Sequence of chain 1.A:
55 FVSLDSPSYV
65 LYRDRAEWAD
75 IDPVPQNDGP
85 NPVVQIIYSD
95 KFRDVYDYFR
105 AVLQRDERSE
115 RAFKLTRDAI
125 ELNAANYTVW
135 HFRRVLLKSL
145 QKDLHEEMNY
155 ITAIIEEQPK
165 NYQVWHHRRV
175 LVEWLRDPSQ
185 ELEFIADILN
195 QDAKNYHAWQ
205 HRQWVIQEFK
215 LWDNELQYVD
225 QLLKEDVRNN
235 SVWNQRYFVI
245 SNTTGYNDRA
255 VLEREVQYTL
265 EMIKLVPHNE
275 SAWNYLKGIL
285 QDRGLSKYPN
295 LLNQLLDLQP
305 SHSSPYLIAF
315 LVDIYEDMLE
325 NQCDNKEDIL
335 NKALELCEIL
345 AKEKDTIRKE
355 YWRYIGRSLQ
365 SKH

Binding-site contacts:
Ligand atom C5 contacts residue TYR251 of chain 1.B at 3.5 Å (hydrophobic).
Ligand atom O1A contacts residue LYS294 of chain 1.B at 3.6 Å (salt-bridge).
Ligand atom O2B contacts residue ARG291 of chain 1.B at 2.8 Å (salt-bridge).
Ligand atom C12 contacts residue CYS254 of chain 1.B at 3.6 Å (hydrophobic).
Ligand atom C3 contacts residue U491 of chain 1.H at 3.7 Å.
Ligand atom C2 contacts residue HIS248 of chain 1.B at 3.2 Å.
Ligand atom C4 contacts residue TYR166 of chain 1.A at 3.6 Å (hydrophobic).
Ligand atom O1A contacts residue LYS164 of chain 1.A at 3.5 Å (salt-bridge).
Ligand atom O1 contacts residue U491 of chain 1.H at 3.5 Å.
Ligand atom O2B contacts residue LYS294 of chain 1.B at 3.9 Å.
Ligand atom C14 contacts residue U491 of chain 1.H at 3.8 Å.
Ligand atom O2B contacts residue HIS248 of chain 1.B at 2.8 Å (h-bond).
Ligand atom C10 contacts residue U491 of chain 1.H at 3.4 Å.
Ligand atom C1 contacts residue HIS248 of chain 1.B at 3.7 Å.
Ligand atom C2 contacts residue U491 of chain 1.H at 3.7 Å.
Ligand atom C5 contacts residue TYR166 of chain 1.A at 3.7 Å (hydrophobic).
Ligand atom C6 contacts residue HIS248 of chain 1.B at 3.8 Å.
Ligand atom C8 contacts residue GLY250 of chain 1.B at 3.1 Å.
Ligand atom PB contacts residue TYR300 of chain 1.B at 3.6 Å.
Ligand atom O3B contacts residue TYR300 of chain 1.B at 2.6 Å (h-bond).
Ligand atom O3A contacts residue TYR300 of chain 1.B at 3.4 Å (h-bond).
Ligand atom C14 contacts residue ARG202 of chain 1.B at 3.7 Å.
Ligand atom C10 contacts residue TRP303 of chain 1.B at 3.6 Å (hydrophobic).
Ligand atom C6 contacts residue U491 of chain 1.H at 3.8 Å.
Ligand atom C7 contacts residue U491 of chain 1.H at 3.9 Å.
Ligand atom PB contacts residue HIS248 of chain 1.B at 3.9 Å.
Ligand atom O2A contacts residue LYS164 of chain 1.A at 3.0 Å (salt-bridge).
Ligand atom C11 contacts residue U491 of chain 1.H at 3.7 Å.
Ligand atom C12 contacts residue TRP303 of chain 1.B at 3.6 Å (hydrophobic).
Ligand atom C15 contacts residue TYR205 of chain 1.B at 3.8 Å (hydrophobic).
Ligand atom C9 contacts residue GLY250 of chain 1.B at 3.5 Å.
Ligand atom C4 contacts residue TYR251 of chain 1.B at 3.6 Å (hydrophobic).
Ligand atom O1A contacts residue ARG291 of chain 1.B at 2.8 Å (salt-bridge).
Ligand atom C8 contacts residue U491 of chain 1.H at 3.8 Å.
Ligand atom O2A contacts residue U491 of chain 1.H at 3.7 Å.
Ligand atom O3A contacts residue U491 of chain 1.H at 3.8 Å.
Ligand atom O1B contacts residue LYS294 of chain 1.B at 2.8 Å (salt-bridge).
Ligand atom C10 contacts residue GLY250 of chain 1.B at 3.4 Å.
Ligand atom PA contacts residue LYS164 of chain 1.A at 3.9 Å.
Ligand atom C7 contacts residue GLY250 of chain 1.B at 3.5 Å.

A small-molecule ligand and the protein it binds are described below.
Small molecule (SMILES): CC(C)=CCC/C(C)=C/CC/C(C)=C/CO[P](=O)(O)OP(=O)(O)O

Sequence of chain 1.B:
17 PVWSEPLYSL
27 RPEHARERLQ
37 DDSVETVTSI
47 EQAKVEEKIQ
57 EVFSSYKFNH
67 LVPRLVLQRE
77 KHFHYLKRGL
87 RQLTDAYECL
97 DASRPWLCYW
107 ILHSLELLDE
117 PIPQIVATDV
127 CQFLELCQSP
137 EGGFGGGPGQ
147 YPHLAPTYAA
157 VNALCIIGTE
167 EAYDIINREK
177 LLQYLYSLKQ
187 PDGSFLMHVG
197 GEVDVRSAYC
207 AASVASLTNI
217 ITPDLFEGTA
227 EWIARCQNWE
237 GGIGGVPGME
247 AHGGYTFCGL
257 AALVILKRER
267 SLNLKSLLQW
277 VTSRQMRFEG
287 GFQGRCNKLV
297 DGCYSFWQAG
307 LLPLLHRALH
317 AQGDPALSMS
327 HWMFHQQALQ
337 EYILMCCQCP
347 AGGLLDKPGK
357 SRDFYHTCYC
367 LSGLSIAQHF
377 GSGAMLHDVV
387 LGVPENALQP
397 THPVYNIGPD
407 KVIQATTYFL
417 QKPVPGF